This protein binds this small molecule.
Small molecule (SMILES): CC(=O)N[C@H]1[C@H](O[C@H]2[C@@H](O)[C@@H](CO)O[C@@H](O[C@H]3[C@H](O)[C@@H](O)[C@H](O)O[C@@H]3CO)[C@@H]2O)O[C@H](CO)[C@@H](O[C@@H]2O[C@H](CO[C@]3(C(=O)O)C[C@H](O)[C@@H](NC(C)=O)[C@H]([C@H](O)[C@H](O)CO)O3)[C@H](O)[C@H](O)[C@H]2O)[C@@H]1O

Binding-site contacts:
Ligand atom C1 contacts residue SER137 of chain 1.A at 3.6 Å.
Ligand atom C11 contacts residue TRP153 of chain 1.A at 3.7 Å (hydrophobic).
Ligand atom C2 contacts residue SER193 of chain 1.A at 3.8 Å.
Ligand atom N5 contacts residue THR135 of chain 1.A at 3.1 Å (h-bond).
Ligand atom C3 contacts residue ASP225 of chain 1.A at 3.6 Å.
Ligand atom C11 contacts residue THR135 of chain 1.A at 3.8 Å.
Ligand atom O1B contacts residue SER137 of chain 1.A at 2.7 Å (h-bond).
Ligand atom C4 contacts residue THR135 of chain 1.A at 3.4 Å.
Ligand atom C11 contacts residue GLY134 of chain 1.A at 3.7 Å.
Ligand atom O10 contacts residue LEU194 of chain 1.A at 3.2 Å.
Ligand atom O9 contacts residue TYR98 of chain 1.A at 3.2 Å (h-bond).
Ligand atom O4 contacts residue ASP225 of chain 1.A at 3.0 Å (salt-bridge).
Ligand atom C9 contacts residue SER228 of chain 1.A at 3.7 Å.
Ligand atom O1B contacts residue ASN145 of chain 1.A at 3.8 Å.
Ligand atom C1 contacts residue SER136 of chain 1.A at 3.4 Å.
Ligand atom O4 contacts residue THR135 of chain 1.A at 3.6 Å.
Ligand atom C1 contacts residue PHE159 of chain 1.A at 3.4 Å (hydrophobic).
Ligand atom O2 contacts residue SER193 of chain 1.A at 2.7 Å (h-bond).
Ligand atom C10 contacts residue LEU194 of chain 1.A at 3.6 Å (hydrophobic).
Ligand atom C4 contacts residue ASP225 of chain 1.A at 3.7 Å.
Ligand atom C5 contacts residue PHE159 of chain 1.A at 3.7 Å (hydrophobic).
Ligand atom O1A contacts residue SER136 of chain 1.A at 2.6 Å (h-bond).
Ligand atom O3 contacts residue ASP225 of chain 1.A at 2.8 Å (salt-bridge).
Ligand atom O6 contacts residue HIS156 of chain 1.A at 3.7 Å.
Ligand atom O1 contacts residue PHE159 of chain 1.A at 3.5 Å.
Ligand atom O1B contacts residue SER136 of chain 1.A at 3.3 Å.
Ligand atom C8 contacts residue TYR98 of chain 1.A at 3.7 Å (hydrophobic).
Ligand atom O8 contacts residue TYR98 of chain 1.A at 2.9 Å (h-bond).
Ligand atom O5 contacts residue PHE159 of chain 1.A at 3.3 Å.
Ligand atom O1A contacts residue ILE226 of chain 1.A at 3.8 Å.
Ligand atom O1A contacts residue SER137 of chain 1.A at 3.8 Å.
Ligand atom O8 contacts residue ILE226 of chain 1.A at 3.8 Å.
Ligand atom O6 contacts residue SER193 of chain 1.A at 3.4 Å (h-bond).
Ligand atom O9 contacts residue SER228 of chain 1.A at 2.7 Å (h-bond).
Ligand atom O3 contacts residue ARG222 of chain 1.A at 3.2 Å (salt-bridge).
Ligand atom C9 contacts residue TYR98 of chain 1.A at 3.3 Å (hydrophobic).
Ligand atom C6 contacts residue SER193 of chain 1.A at 3.8 Å.
Ligand atom O4 contacts residue ILE226 of chain 1.A at 3.8 Å.
Ligand atom O6 contacts residue PHE159 of chain 1.A at 3.5 Å.
Ligand atom N5 contacts residue TRP153 of chain 1.A at 3.8 Å.

Sequence of chain 1.A:
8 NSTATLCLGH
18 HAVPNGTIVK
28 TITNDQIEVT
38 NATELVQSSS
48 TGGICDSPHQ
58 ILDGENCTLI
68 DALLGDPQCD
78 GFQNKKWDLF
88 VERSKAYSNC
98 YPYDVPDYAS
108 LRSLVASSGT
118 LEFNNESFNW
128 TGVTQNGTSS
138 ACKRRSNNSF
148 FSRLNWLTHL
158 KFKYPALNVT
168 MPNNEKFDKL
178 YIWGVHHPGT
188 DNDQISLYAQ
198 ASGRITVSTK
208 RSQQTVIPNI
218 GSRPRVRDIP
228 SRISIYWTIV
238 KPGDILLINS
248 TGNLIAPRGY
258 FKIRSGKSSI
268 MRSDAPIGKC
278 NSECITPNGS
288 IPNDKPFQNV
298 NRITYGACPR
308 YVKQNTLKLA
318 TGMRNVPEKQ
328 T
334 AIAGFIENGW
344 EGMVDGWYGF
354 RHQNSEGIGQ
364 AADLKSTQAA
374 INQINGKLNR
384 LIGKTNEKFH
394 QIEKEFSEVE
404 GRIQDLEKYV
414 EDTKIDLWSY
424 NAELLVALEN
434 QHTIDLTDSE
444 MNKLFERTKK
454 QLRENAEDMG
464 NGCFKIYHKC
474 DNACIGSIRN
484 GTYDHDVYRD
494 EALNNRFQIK